Binding-site contacts:
Ligand atom C16 contacts residue ALA39 of chain 1.B at 3.5 Å (hydrophobic).
Ligand atom C6 contacts residue ILE85 of chain 1.B at 3.6 Å (hydrophobic).
Ligand atom O10 contacts residue ASP152 of chain 1.B at 2.9 Å (salt-bridge).
Ligand atom F32 contacts residue ILE130 of chain 1.B at 3.6 Å.
Ligand atom N19 contacts residue ALA39 of chain 1.B at 3.7 Å.
Ligand atom N26 contacts residue TRP89 of chain 1.B at 3.6 Å.
Ligand atom C27 contacts residue TRP89 of chain 1.B at 3.6 Å (hydrophobic).
Ligand atom F33 contacts residue GLY151 of chain 1.B at 3.7 Å.
Ligand atom C1 contacts residue THR87 of chain 1.B at 3.6 Å.
Ligand atom C18 contacts residue LEU72 of chain 1.B at 3.6 Å (hydrophobic).
Ligand atom C11 contacts residue GLU59 of chain 1.B at 3.6 Å.
Ligand atom C16 contacts residue ILE85 of chain 1.B at 3.6 Å (hydrophobic).
Ligand atom C28 contacts residue TRP89 of chain 1.B at 3.7 Å (hydrophobic).
Ligand atom F32 contacts residue LEU125 of chain 1.B at 3.5 Å.
Ligand atom N25 contacts residue PHE153 of chain 1.B at 3.6 Å.
Ligand atom O10 contacts residue GLY151 of chain 1.B at 3.5 Å.
Ligand atom O29 contacts residue CYS90 of chain 1.B at 2.8 Å (h-bond).
Ligand atom C5 contacts residue LYS41 of chain 1.B at 3.7 Å.
Ligand atom C20 contacts residue PHE153 of chain 1.B at 3.5 Å (hydrophobic).
Ligand atom N19 contacts residue PHE153 of chain 1.B at 3.7 Å.
Ligand atom C5 contacts residue LEU63 of chain 1.B at 3.7 Å (hydrophobic).
Ligand atom C5 contacts residue GLU59 of chain 1.B at 3.2 Å.
Ligand atom C21 contacts residue PHE153 of chain 1.B at 3.5 Å (hydrophobic).
Ligand atom C18 contacts residue THR87 of chain 1.B at 3.6 Å.
Ligand atom N7 contacts residue GLU59 of chain 1.B at 2.9 Å (salt-bridge).
Ligand atom O10 contacts residue LEU72 of chain 1.B at 3.6 Å.
Ligand atom C15 contacts residue ASP152 of chain 1.B at 3.6 Å.
Ligand atom C28 contacts residue CYS90 of chain 1.B at 3.2 Å (hydrophobic).
Ligand atom C8 contacts residue ASP152 of chain 1.B at 3.5 Å.
Ligand atom C3 contacts residue ASP152 of chain 1.B at 3.4 Å.
Ligand atom C16 contacts residue LYS41 of chain 1.B at 3.6 Å.
Ligand atom N25 contacts residue ILE21 of chain 1.B at 3.7 Å.
Ligand atom C23 contacts residue ALA39 of chain 1.B at 3.4 Å (hydrophobic).
Ligand atom F31 contacts residue LEU125 of chain 1.B at 3.5 Å.
Ligand atom C27 contacts residue CYS90 of chain 1.B at 3.6 Å (hydrophobic).
Ligand atom C9 contacts residue ASP152 of chain 1.B at 3.7 Å.
Ligand atom F33 contacts residue HIS132 of chain 1.B at 3.4 Å.
Ligand atom C6 contacts residue THR87 of chain 1.B at 3.5 Å.
Ligand atom O29 contacts residue TRP89 of chain 1.B at 3.7 Å.
Ligand atom C4 contacts residue GLU59 of chain 1.B at 3.2 Å.

Sequence of chain 1.B:
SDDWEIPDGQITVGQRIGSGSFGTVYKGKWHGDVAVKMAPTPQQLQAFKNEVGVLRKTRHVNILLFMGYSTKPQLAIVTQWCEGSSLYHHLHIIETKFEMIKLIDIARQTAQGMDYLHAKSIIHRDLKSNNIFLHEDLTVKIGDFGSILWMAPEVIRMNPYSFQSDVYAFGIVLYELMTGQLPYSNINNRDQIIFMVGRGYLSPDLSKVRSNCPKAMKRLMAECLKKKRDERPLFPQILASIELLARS

A small-molecule ligand and the protein it binds are described below.
Small molecule (SMILES): CC(=O)Nc1cn2cc(-c3cc(NC(=O)c4cccc(C(F)(F)F)c4)ccc3C)ccc2n1